The protein below binds the small molecule below.
Small molecule (SMILES): CC(=O)N[C@@H]1[C@@H](O)[C@H](O)[C@@H](CO)O[C@H]1O

Binding-site contacts:
Ligand atom C2 contacts residue ASN299 of chain 1.A at 2.7 Å.
Ligand atom C6 contacts residue ALA296 of chain 1.A at 4.3 Å (hydrophobic).
Ligand atom C5 contacts residue ALA297 of chain 1.A at 4.2 Å (hydrophobic).
Ligand atom C6 contacts residue ALA297 of chain 1.A at 3.8 Å (hydrophobic).
Ligand atom O6 contacts residue ALA296 of chain 1.A at 3.9 Å.
Ligand atom C1 contacts residue ASN299 of chain 1.A at 1.6 Å.
Ligand atom O6 contacts residue ALA297 of chain 1.A at 4.4 Å.
Ligand atom C5 contacts residue ASN299 of chain 1.A at 3.6 Å.
Ligand atom O5 contacts residue ALA297 of chain 1.A at 4.2 Å.
Ligand atom C4 contacts residue ASN299 of chain 1.A at 4.3 Å.
Ligand atom O5 contacts residue ALA296 of chain 1.A at 4.0 Å.
Ligand atom C8 contacts residue ASN299 of chain 1.A at 3.8 Å.
Ligand atom C7 contacts residue ASN299 of chain 1.A at 3.8 Å.
Ligand atom C3 contacts residue ASN299 of chain 1.A at 4.0 Å.
Ligand atom O5 contacts residue ASN299 of chain 1.A at 2.3 Å (h-bond).
Ligand atom N2 contacts residue ASN299 of chain 1.A at 3.2 Å (h-bond).

Sequence of chain 1.A:
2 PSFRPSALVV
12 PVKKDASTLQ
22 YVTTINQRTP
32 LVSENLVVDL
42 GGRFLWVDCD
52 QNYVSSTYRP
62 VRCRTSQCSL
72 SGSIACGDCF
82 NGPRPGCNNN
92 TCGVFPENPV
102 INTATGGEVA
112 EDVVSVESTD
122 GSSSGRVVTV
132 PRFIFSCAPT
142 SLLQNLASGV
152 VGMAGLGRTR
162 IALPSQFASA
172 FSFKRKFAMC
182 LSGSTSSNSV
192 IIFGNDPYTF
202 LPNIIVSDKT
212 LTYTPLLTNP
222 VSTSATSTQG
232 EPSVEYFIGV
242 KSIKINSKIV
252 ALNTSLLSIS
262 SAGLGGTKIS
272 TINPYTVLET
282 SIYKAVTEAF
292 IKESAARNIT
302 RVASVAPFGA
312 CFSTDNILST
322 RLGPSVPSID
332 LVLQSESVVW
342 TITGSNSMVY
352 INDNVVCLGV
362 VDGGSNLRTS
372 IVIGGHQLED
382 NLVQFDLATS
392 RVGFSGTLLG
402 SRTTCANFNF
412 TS